Binding-site contacts:
Ligand atom N1 contacts residue GLY196 of chain 1.A at 2.6 Å (h-bond).
Ligand atom C3B contacts residue PHE24 of chain 1.A at 3.8 Å (hydrophobic).
Ligand atom CL2 contacts residue TRP193 of chain 1.A at 3.3 Å.
Ligand atom C7 contacts residue ASP171 of chain 1.A at 3.4 Å.
Ligand atom C2 contacts residue TRP193 of chain 1.A at 3.5 Å (hydrophobic).
Ligand atom C8 contacts residue GLN174 of chain 1.A at 3.6 Å.
Ligand atom C6B contacts residue HIS40 of chain 1.A at 3.4 Å.
Ligand atom C2' contacts residue GLN174 of chain 1.A at 3.6 Å.
Ligand atom C1 contacts residue GLY194 of chain 1.A at 3.8 Å.
Ligand atom C3' contacts residue GLN174 of chain 1.A at 3.3 Å.
Ligand atom C1' contacts residue GLN174 of chain 1.A at 3.6 Å.
Ligand atom C3 contacts residue VAL191 of chain 1.A at 3.8 Å (hydrophobic).
Ligand atom C3 contacts residue SER192 of chain 1.A at 3.5 Å.
Ligand atom C6' contacts residue SER177 of chain 1.A at 3.7 Å.
Ligand atom C4 contacts residue SER177 of chain 1.A at 3.4 Å.
Ligand atom C7 contacts residue GLY196 of chain 1.A at 3.7 Å.
Ligand atom C8 contacts residue SER177 of chain 1.A at 3.8 Å.
Ligand atom C6' contacts residue GLN174 of chain 1.A at 3.7 Å.
Ligand atom C7 contacts residue SER172 of chain 1.A at 3.4 Å.
Ligand atom N2 contacts residue ASP171 of chain 1.A at 3.0 Å (salt-bridge).
Ligand atom C6 contacts residue GLY196 of chain 1.A at 3.6 Å.
Ligand atom C5B contacts residue HIS40 of chain 1.A at 3.5 Å.
Ligand atom N1 contacts residue SER172 of chain 1.A at 3.8 Å.
Ligand atom C3 contacts residue TRP193 of chain 1.A at 3.6 Å (hydrophobic).
Ligand atom N1 contacts residue GLY194 of chain 1.A at 3.6 Å.
Ligand atom CL2 contacts residue VAL205 of chain 1.A at 3.6 Å.
Ligand atom C6 contacts residue CYS197 of chain 1.A at 3.8 Å (hydrophobic).
Ligand atom C5' contacts residue GLN174 of chain 1.A at 3.6 Å.
Ligand atom O6' contacts residue SER177 of chain 1.A at 2.4 Å (h-bond).
Ligand atom CL2 contacts residue VAL191 of chain 1.A at 3.6 Å.
Ligand atom N2 contacts residue GLY204 of chain 1.A at 3.3 Å.
Ligand atom N1 contacts residue ASP171 of chain 1.A at 3.0 Å (salt-bridge).
Ligand atom C5 contacts residue GLN174 of chain 1.A at 3.8 Å.
Ligand atom N4 contacts residue GLN174 of chain 1.A at 3.5 Å (h-bond).
Ligand atom CL2 contacts residue SER172 of chain 1.A at 3.2 Å.
Ligand atom C3 contacts residue SER177 of chain 1.A at 3.7 Å.
Ligand atom N2 contacts residue SER172 of chain 1.A at 2.9 Å (h-bond).
Ligand atom O6' contacts residue HIS40 of chain 1.A at 3.8 Å.
Ligand atom N3 contacts residue SER177 of chain 1.A at 2.8 Å (h-bond).
Ligand atom C4' contacts residue GLN174 of chain 1.A at 3.1 Å.

The small molecule below binds the protein below.
Small molecule (SMILES): NC(=[NH2+])c1cc2nc(-c3cccc(-c4ccccc4)c3[O-])[nH]c2cc1Cl

Sequence of chain 1.A:
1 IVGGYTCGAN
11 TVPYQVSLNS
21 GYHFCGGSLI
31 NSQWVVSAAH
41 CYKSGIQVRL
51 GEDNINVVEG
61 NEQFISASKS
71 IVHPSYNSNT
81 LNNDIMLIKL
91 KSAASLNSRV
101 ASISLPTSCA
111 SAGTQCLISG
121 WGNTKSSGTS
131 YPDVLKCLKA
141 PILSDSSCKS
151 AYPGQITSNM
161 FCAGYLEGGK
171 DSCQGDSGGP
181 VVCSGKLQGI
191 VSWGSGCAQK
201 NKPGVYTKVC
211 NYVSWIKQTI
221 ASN